Binding-site contacts:
Ligand atom C4 contacts residue SER131 of chain 1.A at 3.9 Å.
Ligand atom O1B contacts residue SER131 of chain 1.A at 2.7 Å (h-bond).
Ligand atom O9 contacts residue TYR92 of chain 1.A at 3.0 Å (h-bond).
Ligand atom C9 contacts residue TYR92 of chain 1.A at 3.5 Å (hydrophobic).
Ligand atom C10 contacts residue THR129 of chain 1.A at 3.9 Å.
Ligand atom C11 contacts residue THR149 of chain 1.A at 3.4 Å.
Ligand atom C1 contacts residue SER131 of chain 1.A at 3.8 Å.
Ligand atom O1A contacts residue SER130 of chain 1.A at 3.1 Å (h-bond).
Ligand atom N2 contacts residue ARG216 of chain 1.A at 4.0 Å.
Ligand atom O8 contacts residue TYR92 of chain 1.A at 3.1 Å (h-bond).
Ligand atom O10 contacts residue PRO188 of chain 1.A at 3.6 Å.
Ligand atom C1 contacts residue SER130 of chain 1.A at 3.6 Å.
Ligand atom C8 contacts residue ASP184 of chain 1.A at 3.5 Å.
Ligand atom O1B contacts residue SER130 of chain 1.A at 3.3 Å (h-bond).
Ligand atom O10 contacts residue PHE187 of chain 1.A at 3.9 Å.
Ligand atom O6 contacts residue ASN219 of chain 1.A at 2.8 Å (h-bond).
Ligand atom C9 contacts residue HIS177 of chain 1.A at 3.3 Å.
Ligand atom O3 contacts residue ARG216 of chain 1.A at 4.0 Å.
Ligand atom O9 contacts residue ASP184 of chain 1.A at 2.5 Å (salt-bridge).
Ligand atom O7 contacts residue PRO188 of chain 1.A at 3.4 Å.
Ligand atom C5 contacts residue THR129 of chain 1.A at 3.6 Å.
Ligand atom O1A contacts residue ILE220 of chain 1.A at 3.8 Å.
Ligand atom C11 contacts residue THR129 of chain 1.A at 4.0 Å.
Ligand atom C11 contacts residue TRP147 of chain 1.A at 3.9 Å (hydrophobic).
Ligand atom O4 contacts residue SER131 of chain 1.A at 3.9 Å.
Ligand atom O7 contacts residue ARG216 of chain 1.A at 2.8 Å (salt-bridge).
Ligand atom C4 contacts residue THR129 of chain 1.A at 3.3 Å.
Ligand atom C6 contacts residue ASN219 of chain 1.A at 3.5 Å.
Ligand atom O6 contacts residue ASN183 of chain 1.A at 3.3 Å (h-bond).
Ligand atom C9 contacts residue ASP184 of chain 1.A at 3.2 Å.
Ligand atom C8 contacts residue TYR92 of chain 1.A at 4.0 Å (hydrophobic).
Ligand atom C11 contacts residue GLY128 of chain 1.A at 3.6 Å.
Ligand atom C7 contacts residue TRP147 of chain 1.A at 3.8 Å (hydrophobic).
Ligand atom O4 contacts residue THR129 of chain 1.A at 3.5 Å (h-bond).
Ligand atom O9 contacts residue HIS177 of chain 1.A at 3.2 Å (h-bond).
Ligand atom N5 contacts residue THR129 of chain 1.A at 2.9 Å (h-bond).
Ligand atom O10 contacts residue THR149 of chain 1.A at 4.0 Å.
Ligand atom C7 contacts residue ARG216 of chain 1.A at 3.6 Å.
Ligand atom C2 contacts residue ARG216 of chain 1.A at 3.6 Å.
Ligand atom O9 contacts residue SER222 of chain 1.A at 3.0 Å (h-bond).

Sequence of chain 1.A:
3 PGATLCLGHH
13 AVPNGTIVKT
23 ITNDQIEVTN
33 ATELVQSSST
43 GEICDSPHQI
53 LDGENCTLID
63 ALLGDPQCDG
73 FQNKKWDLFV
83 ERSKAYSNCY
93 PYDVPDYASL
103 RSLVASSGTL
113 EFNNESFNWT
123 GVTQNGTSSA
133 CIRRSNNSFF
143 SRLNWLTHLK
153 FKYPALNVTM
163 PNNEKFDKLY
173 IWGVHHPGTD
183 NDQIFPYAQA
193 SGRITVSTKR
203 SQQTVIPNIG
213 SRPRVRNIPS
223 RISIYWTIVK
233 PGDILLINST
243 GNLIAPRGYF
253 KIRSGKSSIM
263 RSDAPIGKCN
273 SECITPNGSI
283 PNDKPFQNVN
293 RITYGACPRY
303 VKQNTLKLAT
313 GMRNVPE

The small molecule below binds the protein below.
Small molecule (SMILES): CC(=O)N[C@@H]1[C@@H](O)[C@H](O[C@@H]2O[C@H](CO)[C@H](O)[C@H](O[C@]3(C(=O)O)C[C@H](O)[C@@H](NC(C)=O)[C@H]([C@H](O)[C@H](O)CO)O3)[C@H]2O)[C@@H](CO)O[C@H]1O